Binding-site contacts:
Ligand atom C5 contacts residue GLY90 of chain 1.A at 3.3 Å.
Ligand atom C1 contacts residue CYS130 of chain 1.A at 3.5 Å (hydrophobic).
Ligand atom C4 contacts residue GLU134 of chain 1.A at 3.8 Å.
Ligand atom O2 contacts residue CYS91 of chain 1.A at 3.2 Å.
Ligand atom N1 contacts residue GLN51 of chain 1.A at 3.7 Å.
Ligand atom C7 contacts residue HIS133 of chain 1.A at 3.5 Å.
Ligand atom O1 contacts residue GLY44 of chain 1.A at 3.9 Å.
Ligand atom O2 contacts residue LEU92 of chain 1.A at 3.0 Å (h-bond).
Ligand atom O3 contacts residue HIS133 of chain 1.A at 3.1 Å (h-bond).
Ligand atom O2 contacts residue NI1 of chain 1.D at 2.2 Å (h-bond).
Ligand atom O4 contacts residue GLY44 of chain 1.A at 3.4 Å.
Ligand atom C7 contacts residue GLU134 of chain 1.A at 3.6 Å.
Ligand atom O3 contacts residue HIS137 of chain 1.A at 3.0 Å (h-bond).
Ligand atom C16 contacts residue GLY90 of chain 1.A at 3.7 Å.
Ligand atom O4 contacts residue ILE45 of chain 1.A at 3.0 Å (h-bond).
Ligand atom O3 contacts residue GLN51 of chain 1.A at 2.8 Å (h-bond).
Ligand atom N1 contacts residue GLU134 of chain 1.A at 2.5 Å (salt-bridge).
Ligand atom N1 contacts residue GLY46 of chain 1.A at 3.1 Å (h-bond).
Ligand atom O5 contacts residue GLY90 of chain 1.A at 3.0 Å (h-bond).
Ligand atom O1 contacts residue LEU92 of chain 1.A at 3.8 Å.
Ligand atom O3 contacts residue NI1 of chain 1.D at 2.3 Å (h-bond).
Ligand atom C6 contacts residue GLY46 of chain 1.A at 3.7 Å.
Ligand atom N1 contacts residue HIS133 of chain 1.A at 3.5 Å (h-bond).
Ligand atom C3 contacts residue HIS133 of chain 1.A at 3.9 Å.
Ligand atom C3 contacts residue GLU89 of chain 1.A at 3.7 Å.
Ligand atom C7 contacts residue GLY46 of chain 1.A at 3.7 Å.
Ligand atom C14 contacts residue GLU43 of chain 1.A at 3.7 Å.
Ligand atom C4 contacts residue HIS133 of chain 1.A at 3.9 Å.
Ligand atom C7 contacts residue NI1 of chain 1.D at 2.9 Å.
Ligand atom C3 contacts residue GLY90 of chain 1.A at 3.4 Å.
Ligand atom O5 contacts residue GLU89 of chain 1.A at 3.7 Å.
Ligand atom C8 contacts residue GLY90 of chain 1.A at 3.7 Å.
Ligand atom O2 contacts residue HIS133 of chain 1.A at 3.1 Å (h-bond).
Ligand atom C16 contacts residue ARG98 of chain 1.A at 3.6 Å.
Ligand atom N1 contacts residue NI1 of chain 1.D at 3.0 Å (h-bond).
Ligand atom O2 contacts residue GLN51 of chain 1.A at 3.7 Å.
Ligand atom N2 contacts residue GLY90 of chain 1.A at 3.1 Å (h-bond).
Ligand atom O3 contacts residue GLU134 of chain 1.A at 2.4 Å (salt-bridge).
Ligand atom C14 contacts residue GLY44 of chain 1.A at 3.7 Å.
Ligand atom C11 contacts residue ILE87 of chain 1.A at 3.6 Å (hydrophobic).

Sequence of chain 1.A:
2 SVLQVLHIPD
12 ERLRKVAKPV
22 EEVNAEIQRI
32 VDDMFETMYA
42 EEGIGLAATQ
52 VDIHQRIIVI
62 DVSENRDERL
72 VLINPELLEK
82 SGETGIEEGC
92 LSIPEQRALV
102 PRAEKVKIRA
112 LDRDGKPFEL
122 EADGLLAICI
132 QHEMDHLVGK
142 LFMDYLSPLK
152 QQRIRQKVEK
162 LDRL

The small molecule below binds the protein below.
Small molecule (SMILES): CC(C)C[C@@H](C(=O)N[C@H](C(=O)N(C)C)C(C)(C)C)[C@H](O)C(=O)NO